Sequence of chain 1.A:
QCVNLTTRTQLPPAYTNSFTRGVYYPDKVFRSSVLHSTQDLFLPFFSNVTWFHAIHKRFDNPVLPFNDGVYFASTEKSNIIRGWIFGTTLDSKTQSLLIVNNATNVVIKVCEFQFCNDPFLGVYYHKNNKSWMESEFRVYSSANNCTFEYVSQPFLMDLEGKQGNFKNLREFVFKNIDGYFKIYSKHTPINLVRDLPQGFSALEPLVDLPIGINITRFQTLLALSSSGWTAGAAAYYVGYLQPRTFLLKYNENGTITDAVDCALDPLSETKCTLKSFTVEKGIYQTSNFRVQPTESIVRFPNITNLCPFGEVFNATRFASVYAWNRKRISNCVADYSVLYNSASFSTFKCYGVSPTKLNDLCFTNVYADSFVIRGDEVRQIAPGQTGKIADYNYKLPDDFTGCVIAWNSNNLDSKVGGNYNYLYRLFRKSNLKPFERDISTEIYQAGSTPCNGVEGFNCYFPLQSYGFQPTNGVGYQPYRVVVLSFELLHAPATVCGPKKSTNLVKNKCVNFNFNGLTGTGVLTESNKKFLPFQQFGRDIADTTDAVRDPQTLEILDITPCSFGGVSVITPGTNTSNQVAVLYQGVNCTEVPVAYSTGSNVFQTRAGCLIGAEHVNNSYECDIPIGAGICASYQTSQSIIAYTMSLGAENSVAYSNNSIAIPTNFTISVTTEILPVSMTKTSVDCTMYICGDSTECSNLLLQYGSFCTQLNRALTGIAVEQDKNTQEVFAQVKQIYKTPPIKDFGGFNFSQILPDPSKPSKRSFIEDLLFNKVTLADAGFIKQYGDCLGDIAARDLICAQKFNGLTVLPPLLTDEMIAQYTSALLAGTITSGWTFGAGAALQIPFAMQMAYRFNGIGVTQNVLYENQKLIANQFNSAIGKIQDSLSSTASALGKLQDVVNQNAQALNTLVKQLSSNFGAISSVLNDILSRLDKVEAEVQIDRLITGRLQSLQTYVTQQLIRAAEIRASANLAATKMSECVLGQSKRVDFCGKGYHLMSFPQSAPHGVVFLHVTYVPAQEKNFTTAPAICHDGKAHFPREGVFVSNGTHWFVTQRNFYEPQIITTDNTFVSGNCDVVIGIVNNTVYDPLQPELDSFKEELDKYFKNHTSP

This small molecule binds to this protein.
Small molecule (SMILES): CC(=O)N[C@@H]1[C@@H](O)[C@H](O)[C@@H](CO)O[C@H]1O

Binding-site contacts:
Ligand atom C3 contacts residue ASN149 of chain 1.A at 3.8 Å.
Ligand atom C8 contacts residue LYS147 of chain 1.A at 3.2 Å.
Ligand atom C5 contacts residue ASN149 of chain 1.A at 3.7 Å.
Ligand atom C4 contacts residue ASN149 of chain 1.A at 4.2 Å.
Ligand atom C8 contacts residue ASN148 of chain 1.A at 3.9 Å.
Ligand atom C1 contacts residue ASN149 of chain 1.A at 1.5 Å.
Ligand atom C7 contacts residue ASN149 of chain 1.A at 3.9 Å.
Ligand atom O7 contacts residue LYS147 of chain 1.A at 3.2 Å (salt-bridge).
Ligand atom C2 contacts residue ASN149 of chain 1.A at 2.5 Å.
Ligand atom N2 contacts residue ASN149 of chain 1.A at 3.1 Å (h-bond).
Ligand atom O7 contacts residue ASN149 of chain 1.A at 4.3 Å.
Ligand atom C2 contacts residue LYS147 of chain 1.A at 4.5 Å.
Ligand atom N2 contacts residue LYS147 of chain 1.A at 3.7 Å.
Ligand atom O5 contacts residue ASN149 of chain 1.A at 2.3 Å (h-bond).
Ligand atom C7 contacts residue LYS147 of chain 1.A at 3.1 Å.